A small-molecule ligand and the protein it binds are described below.
Small molecule (SMILES): Nc1ncnc2c1ncn2[C@@H]1O[C@H](CO[P](=O)(O)OS(=O)(=O)O)[C@@H](O)[C@H]1O

Sequence of chain 2.D:
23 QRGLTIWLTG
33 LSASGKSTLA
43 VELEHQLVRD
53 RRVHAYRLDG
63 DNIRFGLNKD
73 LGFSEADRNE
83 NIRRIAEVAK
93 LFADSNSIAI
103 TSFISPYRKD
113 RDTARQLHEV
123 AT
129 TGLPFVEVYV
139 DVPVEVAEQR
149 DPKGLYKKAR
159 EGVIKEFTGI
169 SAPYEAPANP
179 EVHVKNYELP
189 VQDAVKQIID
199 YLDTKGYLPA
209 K

Binding-site contacts:
Ligand atom O1A contacts residue ILE106 of chain 2.D at 2.7 Å (h-bond).
Ligand atom O2A contacts residue ASN83 of chain 2.D at 3.0 Å (h-bond).
Ligand atom O2A contacts residue ARG66 of chain 2.D at 2.8 Å (salt-bridge).
Ligand atom O2B contacts residue ARG80 of chain 2.D at 3.5 Å.
Ligand atom C6 contacts residue PHE165 of chain 2.D at 3.4 Å (hydrophobic).
Ligand atom O1A contacts residue PHE105 of chain 2.D at 3.1 Å.
Ligand atom C4 contacts residue PHE75 of chain 2.D at 3.7 Å (hydrophobic).
Ligand atom C4 contacts residue PHE165 of chain 2.D at 3.6 Å (hydrophobic).
Ligand atom N3 contacts residue PHE165 of chain 2.D at 3.6 Å.
Ligand atom C2 contacts residue ILE106 of chain 2.D at 3.7 Å (hydrophobic).
Ligand atom N9 contacts residue PHE75 of chain 2.D at 3.6 Å.
Ligand atom N1 contacts residue ARG80 of chain 2.D at 2.9 Å (salt-bridge).
Ligand atom N1 contacts residue THR166 of chain 2.D at 3.5 Å (h-bond).
Ligand atom C5 contacts residue PHE165 of chain 2.D at 3.6 Å (hydrophobic).
Ligand atom O3' contacts residue SER34 of chain 2.D at 2.8 Å (h-bond).
Ligand atom C2 contacts residue THR166 of chain 2.D at 3.5 Å.
Ligand atom C8 contacts residue PHE75 of chain 2.D at 3.5 Å (hydrophobic).
Ligand atom N1 contacts residue GLU164 of chain 2.D at 3.6 Å.
Ligand atom O3B contacts residue PRO108 of chain 2.D at 3.2 Å.
Ligand atom C5' contacts residue ILE106 of chain 2.D at 3.5 Å (hydrophobic).
Ligand atom O3B contacts residue ARG80 of chain 2.D at 2.8 Å (salt-bridge).
Ligand atom C2 contacts residue ARG80 of chain 2.D at 3.6 Å.
Ligand atom N1 contacts residue PHE165 of chain 2.D at 3.5 Å.
Ligand atom O2A contacts residue PHE105 of chain 2.D at 3.4 Å.
Ligand atom N6 contacts residue GLU164 of chain 2.D at 2.9 Å (salt-bridge).
Ligand atom C2' contacts residue LEU153 of chain 2.D at 3.5 Å (hydrophobic).
Ligand atom N6 contacts residue LYS163 of chain 2.D at 3.5 Å (salt-bridge).
Ligand atom O2B contacts residue ARG66 of chain 2.D at 2.9 Å (salt-bridge).
Ligand atom N6 contacts residue ARG80 of chain 2.D at 3.5 Å (salt-bridge).
Ligand atom O1B contacts residue ILE106 of chain 2.D at 3.4 Å (h-bond).
Ligand atom N7 contacts residue PHE75 of chain 2.D at 3.6 Å.
Ligand atom O4' contacts residue PHE75 of chain 2.D at 3.2 Å.
Ligand atom C6 contacts residue ARG80 of chain 2.D at 3.5 Å.
Ligand atom O2' contacts residue LEU153 of chain 2.D at 3.4 Å.
Ligand atom N6 contacts residue PHE165 of chain 2.D at 3.6 Å.
Ligand atom O1B contacts residue SER107 of chain 2.D at 2.9 Å (h-bond).
Ligand atom O1B contacts residue ILE84 of chain 2.D at 3.6 Å.
Ligand atom C3' contacts residue SER34 of chain 2.D at 3.3 Å.
Ligand atom O2B contacts residue ASN83 of chain 2.D at 2.9 Å (h-bond).
Ligand atom O5' contacts residue PHE75 of chain 2.D at 3.5 Å.